Sequence of chain 1.A:
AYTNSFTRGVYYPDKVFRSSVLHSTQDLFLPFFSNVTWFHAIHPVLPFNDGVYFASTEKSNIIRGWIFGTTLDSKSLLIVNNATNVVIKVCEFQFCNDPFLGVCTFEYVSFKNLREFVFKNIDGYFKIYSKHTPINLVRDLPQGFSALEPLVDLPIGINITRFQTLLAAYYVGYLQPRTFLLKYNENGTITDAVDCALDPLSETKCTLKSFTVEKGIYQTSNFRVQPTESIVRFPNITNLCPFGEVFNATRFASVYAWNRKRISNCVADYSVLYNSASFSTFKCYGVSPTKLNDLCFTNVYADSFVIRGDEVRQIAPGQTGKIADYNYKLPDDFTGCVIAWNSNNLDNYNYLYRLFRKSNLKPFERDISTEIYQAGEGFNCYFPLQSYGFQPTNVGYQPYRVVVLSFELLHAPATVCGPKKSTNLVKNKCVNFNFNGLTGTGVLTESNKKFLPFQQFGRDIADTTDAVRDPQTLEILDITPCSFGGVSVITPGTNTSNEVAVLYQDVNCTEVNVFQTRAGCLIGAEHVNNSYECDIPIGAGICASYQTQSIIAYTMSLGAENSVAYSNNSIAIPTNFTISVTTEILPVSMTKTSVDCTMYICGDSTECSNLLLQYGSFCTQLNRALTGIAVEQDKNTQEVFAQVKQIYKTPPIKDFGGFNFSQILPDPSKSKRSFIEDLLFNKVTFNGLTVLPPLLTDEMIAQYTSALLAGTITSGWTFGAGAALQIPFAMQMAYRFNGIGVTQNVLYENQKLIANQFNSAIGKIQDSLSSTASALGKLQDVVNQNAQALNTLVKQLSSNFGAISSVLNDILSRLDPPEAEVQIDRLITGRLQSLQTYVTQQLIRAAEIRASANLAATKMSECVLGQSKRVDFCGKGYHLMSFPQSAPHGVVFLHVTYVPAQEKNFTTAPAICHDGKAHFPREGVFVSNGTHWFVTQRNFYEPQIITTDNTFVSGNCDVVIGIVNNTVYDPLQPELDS

This small molecule binds to this protein.
Small molecule (SMILES): CC(=O)N[C@@H]1[C@@H](O)[C@H](O)[C@@H](CO)O[C@H]1O

Binding-site contacts:
Ligand atom C3 contacts residue ASN709 of chain 1.A at 3.8 Å.
Ligand atom C8 contacts residue THR1077 of chain 1.A at 4.2 Å.
Ligand atom C2 contacts residue ASN710 of chain 1.A at 4.2 Å.
Ligand atom C8 contacts residue GLY1131 of chain 1.A at 3.9 Å.
Ligand atom C7 contacts residue ASN710 of chain 1.A at 3.7 Å.
Ligand atom C8 contacts residue VAL1133 of chain 1.A at 4.0 Å (hydrophobic).
Ligand atom N2 contacts residue ASN709 of chain 1.A at 2.9 Å (h-bond).
Ligand atom C3 contacts residue ASN710 of chain 1.A at 4.5 Å.
Ligand atom C1 contacts residue ASN710 of chain 1.A at 4.5 Å.
Ligand atom O7 contacts residue GLY1131 of chain 1.A at 4.0 Å.
Ligand atom C1 contacts residue ASN709 of chain 1.A at 1.4 Å.
Ligand atom N2 contacts residue ASN710 of chain 1.A at 3.2 Å (h-bond).
Ligand atom C8 contacts residue ASN710 of chain 1.A at 3.3 Å.
Ligand atom C7 contacts residue ASN709 of chain 1.A at 3.9 Å.
Ligand atom C4 contacts residue ASN709 of chain 1.A at 4.2 Å.
Ligand atom O5 contacts residue ASN709 of chain 1.A at 2.4 Å (h-bond).
Ligand atom C5 contacts residue ASN709 of chain 1.A at 3.7 Å.
Ligand atom C2 contacts residue ASN709 of chain 1.A at 2.5 Å.